A protein and the small-molecule ligand that binds it are described below.
Small molecule (SMILES): CC(C)CCC[C@@H](C)[C@H]1CC[C@H]2[C@@H]3CC=C4C[C@@H](O)CC[C@]4(C)[C@H]3CC[C@]12C

Sequence of chain 1.A:
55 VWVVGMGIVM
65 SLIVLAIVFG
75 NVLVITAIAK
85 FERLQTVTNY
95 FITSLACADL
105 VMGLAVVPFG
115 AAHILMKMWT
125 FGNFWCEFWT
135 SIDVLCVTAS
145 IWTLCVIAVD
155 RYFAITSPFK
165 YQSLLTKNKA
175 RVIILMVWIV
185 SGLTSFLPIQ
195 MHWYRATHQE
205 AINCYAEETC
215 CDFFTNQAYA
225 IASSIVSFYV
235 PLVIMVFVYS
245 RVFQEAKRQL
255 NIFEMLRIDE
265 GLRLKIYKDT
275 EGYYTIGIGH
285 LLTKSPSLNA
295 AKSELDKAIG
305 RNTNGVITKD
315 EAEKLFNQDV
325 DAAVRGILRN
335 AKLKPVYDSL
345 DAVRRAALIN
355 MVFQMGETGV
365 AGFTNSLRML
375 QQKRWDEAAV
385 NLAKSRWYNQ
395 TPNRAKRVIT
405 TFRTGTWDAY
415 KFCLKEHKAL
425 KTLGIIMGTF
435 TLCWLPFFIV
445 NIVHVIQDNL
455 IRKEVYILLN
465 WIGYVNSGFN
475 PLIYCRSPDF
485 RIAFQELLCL

Binding-site contacts:
Ligand atom C6 contacts residue ILE178 of chain 1.A at 3.7 Å (hydrophobic).
Ligand atom C7 contacts residue CYS101 of chain 1.A at 4.1 Å (hydrophobic).
Ligand atom C15 contacts residue TRP182 of chain 1.A at 3.6 Å (hydrophobic).
Ligand atom C7 contacts residue ILE178 of chain 1.A at 3.9 Å (hydrophobic).
Ligand atom C7 contacts residue THR97 of chain 1.A at 4.1 Å.
Ligand atom C11 contacts residue LEU179 of chain 1.A at 4.0 Å (hydrophobic).
Ligand atom C2 contacts residue ARG175 of chain 1.A at 3.6 Å.
Ligand atom C3 contacts residue TYR94 of chain 1.A at 4.4 Å (hydrophobic).
Ligand atom C5 contacts residue ILE178 of chain 1.A at 4.3 Å (hydrophobic).
Ligand atom C2 contacts residue OLC1 of chain 1.G at 3.9 Å.
Ligand atom C19 contacts residue ARG175 of chain 1.A at 4.0 Å.
Ligand atom C23 contacts residue TRP182 of chain 1.A at 4.0 Å (hydrophobic).
Ligand atom C8 contacts residue ILE178 of chain 1.A at 3.7 Å (hydrophobic).
Ligand atom C15 contacts residue CYS101 of chain 1.A at 3.5 Å (hydrophobic).
Ligand atom C16 contacts residue CYS101 of chain 1.A at 3.9 Å (hydrophobic).
Ligand atom C18 contacts residue TRP182 of chain 1.A at 3.7 Å (hydrophobic).
Ligand atom C6 contacts residue TYR94 of chain 1.A at 3.8 Å (hydrophobic).
Ligand atom C4 contacts residue TYR94 of chain 1.A at 4.1 Å (hydrophobic).
Ligand atom C6 contacts residue SER98 of chain 1.A at 4.0 Å.
Ligand atom C4 contacts residue THR97 of chain 1.A at 4.3 Å.
Ligand atom C3 contacts residue OLC1 of chain 1.G at 3.7 Å.
Ligand atom C9 contacts residue ILE178 of chain 1.A at 4.5 Å (hydrophobic).
Ligand atom C5 contacts residue TYR94 of chain 1.A at 4.4 Å (hydrophobic).
Ligand atom C14 contacts residue CYS101 of chain 1.A at 4.1 Å (hydrophobic).
Ligand atom O1 contacts residue ARG175 of chain 1.A at 4.2 Å.
Ligand atom C6 contacts residue THR97 of chain 1.A at 4.0 Å.
Ligand atom O1 contacts residue TYR94 of chain 1.A at 3.2 Å.
Ligand atom C26 contacts residue VAL105 of chain 1.A at 4.3 Å (hydrophobic).
Ligand atom C16 contacts residue TRP182 of chain 1.A at 4.0 Å (hydrophobic).
Ligand atom C10 contacts residue ILE178 of chain 1.A at 4.4 Å (hydrophobic).
Ligand atom C19 contacts residue ILE178 of chain 1.A at 3.7 Å (hydrophobic).
Ligand atom O1 contacts residue OLC1 of chain 1.G at 3.3 Å.
Ligand atom C19 contacts residue LEU179 of chain 1.A at 3.7 Å (hydrophobic).
Ligand atom C7 contacts residue SER98 of chain 1.A at 3.8 Å.